This protein binds this small molecule.
Small molecule (SMILES): CC(=O)N[C@@H]1[C@@H](O)[C@H](O)[C@@H](CO)O[C@H]1O

Sequence of chain 1.A:
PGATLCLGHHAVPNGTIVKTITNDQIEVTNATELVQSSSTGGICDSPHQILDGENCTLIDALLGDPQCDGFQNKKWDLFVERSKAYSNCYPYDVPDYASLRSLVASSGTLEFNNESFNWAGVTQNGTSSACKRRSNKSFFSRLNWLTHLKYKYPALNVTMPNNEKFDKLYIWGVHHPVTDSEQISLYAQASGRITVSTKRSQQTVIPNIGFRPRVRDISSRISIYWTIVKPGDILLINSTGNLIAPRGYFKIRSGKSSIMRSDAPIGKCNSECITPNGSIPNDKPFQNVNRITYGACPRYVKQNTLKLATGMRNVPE

Binding-site contacts:
Ligand atom C5 contacts residue ASN16 of chain 1.A at 3.7 Å.
Ligand atom C8 contacts residue ASN16 of chain 1.A at 4.1 Å.
Ligand atom C7 contacts residue ASN16 of chain 1.A at 3.4 Å.
Ligand atom O7 contacts residue ASN16 of chain 1.A at 3.7 Å.
Ligand atom O3 contacts residue NAG1 of chain 1.D at 4.4 Å.
Ligand atom O5 contacts residue ASN16 of chain 1.A at 2.5 Å (h-bond).
Ligand atom C4 contacts residue ASN16 of chain 1.A at 4.2 Å.
Ligand atom N2 contacts residue ASN16 of chain 1.A at 2.6 Å (h-bond).
Ligand atom O7 contacts residue THR18 of chain 1.A at 3.6 Å (h-bond).
Ligand atom C1 contacts residue ASN16 of chain 1.A at 1.5 Å.
Ligand atom C2 contacts residue ASN16 of chain 1.A at 2.4 Å.
Ligand atom C3 contacts residue NAG1 of chain 1.D at 4.1 Å.
Ligand atom C3 contacts residue ASN16 of chain 1.A at 3.8 Å.
Ligand atom O4 contacts residue NAG1 of chain 1.D at 4.0 Å.